The small molecule below binds the protein below.
Small molecule (SMILES): CCCCCCCCCC(=O)OC[C@H]1O[C@@H](O)[C@H](N)[C@@H](O)[C@@H]1O

Sequence of chain 1.A:
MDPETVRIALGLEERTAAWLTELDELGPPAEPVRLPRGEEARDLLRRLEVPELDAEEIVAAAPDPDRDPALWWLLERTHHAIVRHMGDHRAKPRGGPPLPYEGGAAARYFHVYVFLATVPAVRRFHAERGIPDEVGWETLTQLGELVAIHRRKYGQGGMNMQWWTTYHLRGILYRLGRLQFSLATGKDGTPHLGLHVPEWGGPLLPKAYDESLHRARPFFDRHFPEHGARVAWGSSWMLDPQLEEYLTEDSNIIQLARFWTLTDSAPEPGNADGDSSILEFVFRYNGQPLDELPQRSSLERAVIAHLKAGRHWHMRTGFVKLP

Binding-site contacts:
Ligand atom C4 contacts residue TRP179 of chain 1.A at 3.9 Å (hydrophobic).
Ligand atom CAV contacts residue ILE268 of chain 1.A at 3.9 Å (hydrophobic).
Ligand atom CAU contacts residue LEU219 of chain 1.A at 3.7 Å (hydrophobic).
Ligand atom OAW contacts residue VAL212 of chain 1.A at 2.9 Å (h-bond).
Ligand atom CAN contacts residue LEU210 of chain 1.A at 3.4 Å (hydrophobic).
Ligand atom CAQ contacts residue SER251 of chain 1.A at 3.7 Å.
Ligand atom CAP contacts residue LEU210 of chain 1.A at 3.7 Å (hydrophobic).
Ligand atom CAM contacts residue HIS211 of chain 1.A at 3.7 Å.
Ligand atom C6 contacts residue HIS211 of chain 1.A at 3.1 Å.
Ligand atom O1 contacts residue TRP178 of chain 1.A at 2.9 Å.
Ligand atom O3 contacts residue TRP179 of chain 1.A at 3.2 Å (h-bond).
Ligand atom CAV contacts residue ALA272 of chain 1.A at 3.7 Å (hydrophobic).
Ligand atom C1 contacts residue PHE296 of chain 1.A at 4.0 Å (hydrophobic).
Ligand atom CAM contacts residue COA1 of chain 1.D at 3.2 Å.
Ligand atom CAP contacts residue SER251 of chain 1.A at 3.8 Å.
Ligand atom O6 contacts residue COA1 of chain 1.D at 3.2 Å (h-bond).
Ligand atom CAR contacts residue TRP275 of chain 1.A at 3.7 Å (hydrophobic).
Ligand atom CAQ contacts residue MET253 of chain 1.A at 4.0 Å (hydrophobic).
Ligand atom CAN contacts residue SER250 of chain 1.A at 3.4 Å.
Ligand atom CAN contacts residue SER251 of chain 1.A at 4.0 Å.
Ligand atom O6 contacts residue HIS211 of chain 1.A at 3.8 Å.
Ligand atom N2 contacts residue MET176 of chain 1.A at 2.8 Å.
Ligand atom CAM contacts residue LEU210 of chain 1.A at 4.0 Å (hydrophobic).
Ligand atom O3 contacts residue GLN157 of chain 1.A at 3.8 Å.
Ligand atom CAT contacts residue TRP275 of chain 1.A at 3.6 Å (hydrophobic).
Ligand atom C3 contacts residue PHE296 of chain 1.A at 3.9 Å (hydrophobic).
Ligand atom CAO contacts residue LEU210 of chain 1.A at 3.7 Å (hydrophobic).
Ligand atom CAN contacts residue COA1 of chain 1.D at 3.6 Å.
Ligand atom O4 contacts residue COA1 of chain 1.D at 3.7 Å.
Ligand atom OAW contacts residue HIS211 of chain 1.A at 3.4 Å.
Ligand atom OAW contacts residue COA1 of chain 1.D at 3.1 Å.
Ligand atom C2 contacts residue TRP179 of chain 1.A at 4.0 Å (hydrophobic).
Ligand atom CAP contacts residue GLY249 of chain 1.A at 4.0 Å.
Ligand atom CAS contacts residue LEU254 of chain 1.A at 3.8 Å (hydrophobic).
Ligand atom C2 contacts residue MET176 of chain 1.A at 3.8 Å (hydrophobic).
Ligand atom N2 contacts residue PHE296 of chain 1.A at 3.8 Å.
Ligand atom CAO contacts residue SER251 of chain 1.A at 3.8 Å.
Ligand atom CAM contacts residue VAL212 of chain 1.A at 3.9 Å (hydrophobic).
Ligand atom C1 contacts residue TRP178 of chain 1.A at 3.9 Å (hydrophobic).
Ligand atom O4 contacts residue VAL212 of chain 1.A at 3.6 Å (h-bond).